The small molecule below binds the protein below.
Small molecule (SMILES): CC(=O)N[C@H]1[C@H](O[C@H]2[C@H](O)[C@@H](NC(C)=O)CO[C@@H]2CO)O[C@H](CO)[C@@H](O[C@@H]2O[C@H](CO)[C@@H](O)[C@H](O[C@H]3O[C@H](CO)[C@@H](O)[C@H](O)[C@@H]3O)[C@@H]2O)[C@@H]1O

Sequence of chain 1.A:
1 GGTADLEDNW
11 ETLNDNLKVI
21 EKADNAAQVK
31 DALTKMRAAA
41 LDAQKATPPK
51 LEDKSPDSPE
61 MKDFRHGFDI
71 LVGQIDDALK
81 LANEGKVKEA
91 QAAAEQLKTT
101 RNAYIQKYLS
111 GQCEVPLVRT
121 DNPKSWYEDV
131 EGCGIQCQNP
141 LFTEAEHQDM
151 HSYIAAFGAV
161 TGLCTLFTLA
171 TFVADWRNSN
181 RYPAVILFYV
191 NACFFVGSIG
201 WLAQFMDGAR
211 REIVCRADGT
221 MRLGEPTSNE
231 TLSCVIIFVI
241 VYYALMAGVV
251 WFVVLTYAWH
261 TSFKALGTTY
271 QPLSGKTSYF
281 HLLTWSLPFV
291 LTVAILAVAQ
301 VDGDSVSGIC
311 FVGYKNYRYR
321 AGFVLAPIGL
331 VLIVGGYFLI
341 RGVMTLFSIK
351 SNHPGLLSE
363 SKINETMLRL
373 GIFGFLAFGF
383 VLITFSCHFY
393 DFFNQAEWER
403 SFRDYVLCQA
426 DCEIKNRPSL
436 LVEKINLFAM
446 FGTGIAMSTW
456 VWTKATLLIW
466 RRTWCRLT

Binding-site contacts:
Ligand atom C7 contacts residue ALA412 of chain 1.A at 4.0 Å (hydrophobic).
Ligand atom O7 contacts residue ALA412 of chain 1.A at 3.8 Å.
Ligand atom C8 contacts residue ALA412 of chain 1.A at 3.3 Å (hydrophobic).
Ligand atom O6 contacts residue ASP129 of chain 1.A at 3.0 Å (salt-bridge).
Ligand atom C6 contacts residue ASP129 of chain 1.A at 3.6 Å.